Binding-site contacts:
Ligand atom C1 contacts residue THR164 of chain 1.A at 3.4 Å.
Ligand atom C5 contacts residue THR164 of chain 1.A at 3.5 Å.
Ligand atom C5 contacts residue ASN165 of chain 1.A at 4.3 Å.
Ligand atom C6 contacts residue THR164 of chain 1.A at 4.1 Å.
Ligand atom O5 contacts residue THR164 of chain 1.A at 3.3 Å (h-bond).
Ligand atom C2 contacts residue ASN162 of chain 1.A at 2.5 Å.
Ligand atom O5 contacts residue ASN162 of chain 1.A at 2.3 Å (h-bond).
Ligand atom C1 contacts residue ASN165 of chain 1.A at 4.1 Å.
Ligand atom C4 contacts residue ASN162 of chain 1.A at 4.1 Å.
Ligand atom N2 contacts residue ASN162 of chain 1.A at 3.0 Å (h-bond).
Ligand atom O7 contacts residue ASN162 of chain 1.A at 3.7 Å.
Ligand atom O5 contacts residue ASN165 of chain 1.A at 3.3 Å.
Ligand atom C7 contacts residue ASN162 of chain 1.A at 3.6 Å.
Ligand atom C6 contacts residue ASN165 of chain 1.A at 4.1 Å.
Ligand atom O6 contacts residue ASN165 of chain 1.A at 3.6 Å (h-bond).
Ligand atom C3 contacts residue ASN162 of chain 1.A at 3.8 Å.
Ligand atom C1 contacts residue ASN162 of chain 1.A at 1.4 Å.
Ligand atom C5 contacts residue ASN162 of chain 1.A at 3.6 Å.

This small molecule binds to this protein.
Small molecule (SMILES): CC(=O)N[C@@H]1[C@@H](O)[C@H](O)[C@@H](CO)O[C@H]1O

Sequence of chain 1.A:
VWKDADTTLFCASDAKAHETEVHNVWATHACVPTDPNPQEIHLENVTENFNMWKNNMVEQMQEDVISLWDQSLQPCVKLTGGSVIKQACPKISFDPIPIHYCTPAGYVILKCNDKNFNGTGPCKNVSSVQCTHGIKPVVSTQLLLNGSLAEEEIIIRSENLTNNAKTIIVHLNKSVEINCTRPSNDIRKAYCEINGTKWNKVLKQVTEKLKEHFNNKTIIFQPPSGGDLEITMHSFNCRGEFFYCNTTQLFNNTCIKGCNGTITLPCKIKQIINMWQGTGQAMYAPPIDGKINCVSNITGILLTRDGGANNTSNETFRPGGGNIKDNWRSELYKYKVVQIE